This protein binds this small molecule.
Small molecule (SMILES): CC(=O)N[C@@H]1[C@@H](O)[C@H](O)[C@@H](CO)O[C@H]1O

Sequence of chain 1.A:
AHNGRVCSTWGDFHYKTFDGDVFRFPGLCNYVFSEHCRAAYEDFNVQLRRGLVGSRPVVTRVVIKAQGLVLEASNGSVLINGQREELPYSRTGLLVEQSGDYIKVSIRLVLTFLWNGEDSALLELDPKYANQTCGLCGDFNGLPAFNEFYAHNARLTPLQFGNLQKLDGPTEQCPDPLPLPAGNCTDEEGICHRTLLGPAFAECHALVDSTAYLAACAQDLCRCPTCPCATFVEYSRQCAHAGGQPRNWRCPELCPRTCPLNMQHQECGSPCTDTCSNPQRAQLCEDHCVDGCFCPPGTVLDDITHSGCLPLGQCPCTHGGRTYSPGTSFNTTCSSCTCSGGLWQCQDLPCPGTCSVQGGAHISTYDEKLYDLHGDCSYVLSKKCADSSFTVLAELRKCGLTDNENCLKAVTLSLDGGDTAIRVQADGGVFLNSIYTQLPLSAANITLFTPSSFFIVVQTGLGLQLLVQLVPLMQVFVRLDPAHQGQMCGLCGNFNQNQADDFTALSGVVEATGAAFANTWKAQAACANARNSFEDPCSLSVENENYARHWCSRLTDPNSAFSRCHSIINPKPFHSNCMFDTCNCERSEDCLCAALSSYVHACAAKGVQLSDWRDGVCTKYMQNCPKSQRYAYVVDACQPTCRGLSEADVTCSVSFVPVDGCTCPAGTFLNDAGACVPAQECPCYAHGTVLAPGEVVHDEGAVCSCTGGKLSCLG

Binding-site contacts:
Ligand atom C1 contacts residue ASN120 of chain 1.A at 1.4 Å.
Ligand atom C5 contacts residue ASN120 of chain 1.A at 3.6 Å.
Ligand atom C7 contacts residue ASN120 of chain 1.A at 3.6 Å.
Ligand atom C2 contacts residue ASN120 of chain 1.A at 2.5 Å.
Ligand atom N2 contacts residue ASN120 of chain 1.A at 2.9 Å (h-bond).
Ligand atom O7 contacts residue ASN120 of chain 1.A at 3.8 Å.
Ligand atom C3 contacts residue ASN120 of chain 1.A at 3.8 Å.
Ligand atom O5 contacts residue ASN120 of chain 1.A at 2.4 Å (h-bond).
Ligand atom C4 contacts residue ASN120 of chain 1.A at 4.2 Å.